Sequence of chain 1.B:
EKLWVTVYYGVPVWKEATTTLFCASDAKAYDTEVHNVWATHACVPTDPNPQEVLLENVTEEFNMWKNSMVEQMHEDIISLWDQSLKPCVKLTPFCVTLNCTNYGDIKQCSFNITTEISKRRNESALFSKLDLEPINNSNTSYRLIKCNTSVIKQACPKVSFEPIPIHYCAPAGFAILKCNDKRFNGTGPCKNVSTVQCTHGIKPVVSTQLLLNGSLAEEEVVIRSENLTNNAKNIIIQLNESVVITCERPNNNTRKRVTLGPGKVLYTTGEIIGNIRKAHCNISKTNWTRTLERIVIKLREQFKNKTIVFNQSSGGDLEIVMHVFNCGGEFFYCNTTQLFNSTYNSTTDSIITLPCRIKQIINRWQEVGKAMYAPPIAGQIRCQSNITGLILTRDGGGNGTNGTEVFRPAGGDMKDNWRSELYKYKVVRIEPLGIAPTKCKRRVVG

Binding-site contacts:
Ligand atom O6 contacts residue GLU242 of chain 1.B at 3.4 Å.
Ligand atom C4 contacts residue ASN262 of chain 1.B at 4.2 Å.
Ligand atom C7 contacts residue GLU241 of chain 1.B at 4.1 Å.
Ligand atom C7 contacts residue ARG316 of chain 1.B at 4.1 Å.
Ligand atom C2 contacts residue ARG316 of chain 1.B at 3.6 Å.
Ligand atom C8 contacts residue ARG316 of chain 1.B at 4.4 Å.
Ligand atom N2 contacts residue ASN262 of chain 1.B at 3.0 Å (h-bond).
Ligand atom C1 contacts residue ASN262 of chain 1.B at 1.4 Å.
Ligand atom C3 contacts residue ASN262 of chain 1.B at 3.8 Å.
Ligand atom C4 contacts residue ARG316 of chain 1.B at 4.2 Å.
Ligand atom O5 contacts residue GLU242 of chain 1.B at 3.8 Å.
Ligand atom O5 contacts residue ARG316 of chain 1.B at 4.0 Å.
Ligand atom C5 contacts residue ASN262 of chain 1.B at 3.7 Å.
Ligand atom O7 contacts residue GLU241 of chain 1.B at 3.1 Å (salt-bridge).
Ligand atom N2 contacts residue ARG316 of chain 1.B at 3.2 Å (salt-bridge).
Ligand atom O5 contacts residue LYS320 of chain 1.B at 3.8 Å.
Ligand atom C5 contacts residue LYS320 of chain 1.B at 3.5 Å.
Ligand atom C1 contacts residue GLU242 of chain 1.B at 4.4 Å.
Ligand atom O6 contacts residue VAL243 of chain 1.B at 4.1 Å.
Ligand atom C5 contacts residue VAL243 of chain 1.B at 4.0 Å (hydrophobic).
Ligand atom O5 contacts residue ASN262 of chain 1.B at 2.3 Å (h-bond).
Ligand atom O4 contacts residue ARG316 of chain 1.B at 4.0 Å.
Ligand atom C2 contacts residue GLU241 of chain 1.B at 4.1 Å.
Ligand atom C1 contacts residue VAL243 of chain 1.B at 4.0 Å (hydrophobic).
Ligand atom C8 contacts residue ASN262 of chain 1.B at 4.4 Å.
Ligand atom O7 contacts residue ASN262 of chain 1.B at 3.2 Å (h-bond).
Ligand atom O6 contacts residue LYS320 of chain 1.B at 1.3 Å (salt-bridge).
Ligand atom C3 contacts residue ARG316 of chain 1.B at 3.7 Å.
Ligand atom C6 contacts residue LYS320 of chain 1.B at 2.1 Å.
Ligand atom C7 contacts residue ASN262 of chain 1.B at 3.2 Å.
Ligand atom C6 contacts residue ARG316 of chain 1.B at 3.6 Å.
Ligand atom O3 contacts residue ARG316 of chain 1.B at 4.5 Å.
Ligand atom C6 contacts residue VAL243 of chain 1.B at 3.9 Å (hydrophobic).
Ligand atom C1 contacts residue GLU241 of chain 1.B at 3.8 Å.
Ligand atom C1 contacts residue ARG316 of chain 1.B at 3.3 Å.
Ligand atom O5 contacts residue VAL243 of chain 1.B at 3.3 Å.
Ligand atom C4 contacts residue LYS320 of chain 1.B at 4.0 Å.
Ligand atom C5 contacts residue ARG316 of chain 1.B at 3.6 Å.
Ligand atom C2 contacts residue ASN262 of chain 1.B at 2.5 Å.
Ligand atom O5 contacts residue GLU241 of chain 1.B at 4.1 Å.

This protein binds this small molecule.
Small molecule (SMILES): CC(=O)N[C@@H]1[C@@H](O)[C@H](O)[C@@H](CO)O[C@H]1O